This small molecule binds to this protein.
Small molecule (SMILES): CCN(CC)c1ccc2c(c1)Oc1cc(N(CC)CC)ccc1C2c1ccccc1C(=O)OCCOCCOCCOCCn1cc(CO[C@H]2O[C@H](CO)[C@@H](O)[C@H](O)[C@@H]2O)nn1

Sequence of chain 1.B:
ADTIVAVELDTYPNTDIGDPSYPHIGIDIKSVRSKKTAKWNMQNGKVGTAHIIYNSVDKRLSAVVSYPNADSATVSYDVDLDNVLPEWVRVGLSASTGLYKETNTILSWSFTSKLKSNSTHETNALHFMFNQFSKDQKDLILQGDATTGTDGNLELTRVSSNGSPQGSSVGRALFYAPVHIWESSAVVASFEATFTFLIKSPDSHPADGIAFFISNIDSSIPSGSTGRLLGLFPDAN

Binding-site contacts:
Ligand atom C3M contacts residue ARG228 of chain 1.B at 3.9 Å.
Ligand atom C6M contacts residue ASP208 of chain 1.B at 3.4 Å.
Ligand atom C6C contacts residue LEU99 of chain 1.B at 3.6 Å (hydrophobic).
Ligand atom O6M contacts residue ASP208 of chain 1.B at 2.8 Å (salt-bridge).
Ligand atom C5M contacts residue TYR12 of chain 1.B at 3.7 Å (hydrophobic).
Ligand atom C5C contacts residue LEU99 of chain 1.B at 3.8 Å (hydrophobic).
Ligand atom C5P contacts residue LEU99 of chain 1.B at 4.1 Å (hydrophobic).
Ligand atom N2T contacts residue TYR12 of chain 1.B at 3.4 Å (h-bond).
Ligand atom O3M contacts residue GLY227 of chain 1.B at 3.8 Å.
Ligand atom O2M contacts residue GLY98 of chain 1.B at 3.5 Å.
Ligand atom N1T contacts residue TYR12 of chain 1.B at 2.6 Å (h-bond).
Ligand atom O6M contacts residue GLY98 of chain 1.B at 3.5 Å.
Ligand atom C5T contacts residue TYR12 of chain 1.B at 3.7 Å (hydrophobic).
Ligand atom C3M contacts residue ASN14 of chain 1.B at 4.2 Å.
Ligand atom O4M contacts residue ASN14 of chain 1.B at 2.9 Å (h-bond).
Ligand atom C1M contacts residue LEU99 of chain 1.B at 3.7 Å (hydrophobic).
Ligand atom O5M contacts residue LEU99 of chain 1.B at 3.1 Å (h-bond).
Ligand atom O4M contacts residue TYR12 of chain 1.B at 3.8 Å.
Ligand atom C6M contacts residue ALA207 of chain 1.B at 3.6 Å (hydrophobic).
Ligand atom C5M contacts residue ASP208 of chain 1.B at 4.1 Å.
Ligand atom O2M contacts residue LEU99 of chain 1.B at 3.4 Å (h-bond).
Ligand atom O3M contacts residue ARG228 of chain 1.B at 3.0 Å (salt-bridge).
Ligand atom C4M contacts residue GLY227 of chain 1.B at 4.0 Å.
Ligand atom C4M contacts residue ASN14 of chain 1.B at 4.0 Å.
Ligand atom C6P contacts residue LEU99 of chain 1.B at 4.1 Å (hydrophobic).
Ligand atom C24 contacts residue TYR12 of chain 1.B at 3.8 Å (hydrophobic).
Ligand atom O4M contacts residue ASP208 of chain 1.B at 2.6 Å (salt-bridge).
Ligand atom C1 contacts residue LEU99 of chain 1.B at 3.8 Å (hydrophobic).
Ligand atom C4M contacts residue ARG228 of chain 1.B at 3.7 Å.
Ligand atom C6M contacts residue TYR100 of chain 1.B at 3.9 Å (hydrophobic).
Ligand atom O6M contacts residue LEU99 of chain 1.B at 3.3 Å (h-bond).
Ligand atom O4M contacts residue GLY227 of chain 1.B at 4.0 Å.
Ligand atom O6M contacts residue TYR100 of chain 1.B at 3.0 Å (h-bond).
Ligand atom O5M contacts residue GLY98 of chain 1.B at 4.2 Å.
Ligand atom O5M contacts residue TYR100 of chain 1.B at 4.0 Å.
Ligand atom C6M contacts residue TYR12 of chain 1.B at 3.5 Å (hydrophobic).
Ligand atom O6M contacts residue ALA207 of chain 1.B at 3.3 Å.
Ligand atom O4M contacts residue ARG228 of chain 1.B at 3.3 Å (salt-bridge).
Ligand atom C1 contacts residue TYR12 of chain 1.B at 4.2 Å (hydrophobic).
Ligand atom C4M contacts residue ASP208 of chain 1.B at 3.4 Å.